The small molecule below binds the protein below.
Small molecule (SMILES): CC(=O)N[C@H]1[C@H]([C@H](O)[C@H](O)CO)O[C@@](OC[C@H]2O[C@@H](O[C@H]3[C@H](O)[C@@H](NC(C)=O)CO[C@@H]3CO)[C@H](O)[C@@H](O)[C@H]2O)(C(=O)O)C[C@@H]1O

Sequence of chain 1.C:
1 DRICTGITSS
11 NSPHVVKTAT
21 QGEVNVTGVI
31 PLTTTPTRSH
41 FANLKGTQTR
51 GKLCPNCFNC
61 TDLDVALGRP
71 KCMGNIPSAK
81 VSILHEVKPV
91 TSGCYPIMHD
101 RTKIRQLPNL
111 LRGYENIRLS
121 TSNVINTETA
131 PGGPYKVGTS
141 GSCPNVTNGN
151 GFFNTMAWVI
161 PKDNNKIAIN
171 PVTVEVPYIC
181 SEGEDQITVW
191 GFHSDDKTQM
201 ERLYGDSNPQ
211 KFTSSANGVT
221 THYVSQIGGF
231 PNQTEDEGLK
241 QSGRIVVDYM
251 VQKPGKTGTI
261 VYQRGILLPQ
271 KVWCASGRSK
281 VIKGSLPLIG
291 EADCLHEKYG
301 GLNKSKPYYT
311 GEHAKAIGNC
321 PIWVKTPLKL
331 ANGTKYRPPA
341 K

Binding-site contacts:
Ligand atom C7 contacts residue ARG202 of chain 1.C at 4.0 Å.
Ligand atom N5 contacts residue TRP158 of chain 1.C at 3.6 Å.
Ligand atom C10 contacts residue TRP158 of chain 1.C at 4.0 Å (hydrophobic).
Ligand atom O4 contacts residue THR139 of chain 1.C at 3.4 Å (h-bond).
Ligand atom O7 contacts residue ARG202 of chain 1.C at 2.7 Å (salt-bridge).
Ligand atom O10 contacts residue TRP158 of chain 1.C at 3.7 Å.
Ligand atom C9 contacts residue TYR95 of chain 1.C at 3.7 Å (hydrophobic).
Ligand atom C1 contacts residue GLN241 of chain 1.C at 3.7 Å.
Ligand atom O8 contacts residue TYR95 of chain 1.C at 3.2 Å (h-bond).
Ligand atom C4 contacts residue THR139 of chain 1.C at 3.3 Å.
Ligand atom C1 contacts residue SER140 of chain 1.C at 3.4 Å.
Ligand atom C1 contacts residue GLY141 of chain 1.C at 3.8 Å.
Ligand atom O3 contacts residue LYS240 of chain 1.C at 3.5 Å (salt-bridge).
Ligand atom C8 contacts residue TYR95 of chain 1.C at 4.0 Å (hydrophobic).
Ligand atom O9 contacts residue ASP195 of chain 1.C at 2.6 Å (salt-bridge).
Ligand atom O9 contacts residue TYR95 of chain 1.C at 3.3 Å (h-bond).
Ligand atom O4 contacts residue LYS240 of chain 1.C at 3.5 Å (salt-bridge).
Ligand atom O1B contacts residue SER140 of chain 1.C at 2.8 Å (h-bond).
Ligand atom O9 contacts residue GLY243 of chain 1.C at 3.7 Å.
Ligand atom C9 contacts residue ASP195 of chain 1.C at 3.1 Å.
Ligand atom C3 contacts residue LYS240 of chain 1.C at 4.0 Å.
Ligand atom O8 contacts residue GLN241 of chain 1.C at 2.6 Å (h-bond).
Ligand atom O10 contacts residue ILE160 of chain 1.C at 3.9 Å.
Ligand atom C8 contacts residue GLN241 of chain 1.C at 3.6 Å.
Ligand atom O10 contacts residue GLY138 of chain 1.C at 4.0 Å.
Ligand atom C6 contacts residue GLN241 of chain 1.C at 3.7 Å.
Ligand atom O1B contacts residue GLY141 of chain 1.C at 4.1 Å.
Ligand atom C5 contacts residue THR139 of chain 1.C at 3.8 Å.
Ligand atom O4 contacts residue GLN241 of chain 1.C at 3.9 Å.
Ligand atom O1B contacts residue GLN241 of chain 1.C at 2.5 Å (h-bond).
Ligand atom N5 contacts residue THR139 of chain 1.C at 3.1 Å (h-bond).
Ligand atom C7 contacts residue TRP158 of chain 1.C at 3.9 Å (hydrophobic).
Ligand atom C10 contacts residue THR139 of chain 1.C at 3.9 Å.
Ligand atom O9 contacts residue GLN241 of chain 1.C at 4.1 Å.
Ligand atom C11 contacts residue LEU203 of chain 1.C at 3.7 Å (hydrophobic).
Ligand atom O9 contacts residue SER242 of chain 1.C at 3.0 Å (h-bond).
Ligand atom C4 contacts residue LYS240 of chain 1.C at 3.4 Å.
Ligand atom O1A contacts residue SER140 of chain 1.C at 3.2 Å (h-bond).
Ligand atom O10 contacts residue THR139 of chain 1.C at 4.0 Å.
Ligand atom O1A contacts residue GLY141 of chain 1.C at 2.6 Å (h-bond).